Binding-site contacts:
Ligand atom O7 contacts residue ASN286 of chain 1.A at 3.3 Å (h-bond).
Ligand atom C7 contacts residue ASN286 of chain 1.A at 3.3 Å.
Ligand atom C8 contacts residue ASN286 of chain 1.A at 4.4 Å.
Ligand atom O5 contacts residue ASN286 of chain 1.A at 2.3 Å (h-bond).
Ligand atom C3 contacts residue ASN286 of chain 1.A at 3.8 Å.
Ligand atom N2 contacts residue ASN286 of chain 1.A at 3.0 Å (h-bond).
Ligand atom C5 contacts residue ASN286 of chain 1.A at 3.6 Å.
Ligand atom C2 contacts residue ASN286 of chain 1.A at 2.5 Å.
Ligand atom C1 contacts residue ASN286 of chain 1.A at 1.4 Å.
Ligand atom C4 contacts residue ASN286 of chain 1.A at 4.2 Å.

This small molecule binds to this protein.
Small molecule (SMILES): CC(=O)N[C@@H]1[C@@H](O)[C@H](O)[C@@H](CO)O[C@H]1O

Sequence of chain 1.A:
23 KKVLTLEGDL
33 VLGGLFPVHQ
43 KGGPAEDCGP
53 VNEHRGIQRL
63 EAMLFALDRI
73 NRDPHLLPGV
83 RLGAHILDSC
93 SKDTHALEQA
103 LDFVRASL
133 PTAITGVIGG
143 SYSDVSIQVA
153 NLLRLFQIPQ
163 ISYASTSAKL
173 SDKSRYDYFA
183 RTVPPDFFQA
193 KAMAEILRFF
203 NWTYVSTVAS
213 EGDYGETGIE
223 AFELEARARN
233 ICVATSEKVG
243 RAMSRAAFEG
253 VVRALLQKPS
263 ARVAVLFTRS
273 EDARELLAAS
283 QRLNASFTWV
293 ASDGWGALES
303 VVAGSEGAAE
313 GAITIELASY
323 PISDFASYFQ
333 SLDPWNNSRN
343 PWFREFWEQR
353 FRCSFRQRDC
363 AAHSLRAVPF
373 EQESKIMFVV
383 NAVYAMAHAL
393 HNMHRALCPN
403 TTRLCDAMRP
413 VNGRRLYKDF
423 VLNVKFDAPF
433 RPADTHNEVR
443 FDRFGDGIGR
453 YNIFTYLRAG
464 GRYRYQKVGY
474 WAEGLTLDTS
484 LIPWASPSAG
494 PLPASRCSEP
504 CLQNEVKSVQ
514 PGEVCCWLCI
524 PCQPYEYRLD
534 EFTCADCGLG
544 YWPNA